Sequence of chain 1.A:
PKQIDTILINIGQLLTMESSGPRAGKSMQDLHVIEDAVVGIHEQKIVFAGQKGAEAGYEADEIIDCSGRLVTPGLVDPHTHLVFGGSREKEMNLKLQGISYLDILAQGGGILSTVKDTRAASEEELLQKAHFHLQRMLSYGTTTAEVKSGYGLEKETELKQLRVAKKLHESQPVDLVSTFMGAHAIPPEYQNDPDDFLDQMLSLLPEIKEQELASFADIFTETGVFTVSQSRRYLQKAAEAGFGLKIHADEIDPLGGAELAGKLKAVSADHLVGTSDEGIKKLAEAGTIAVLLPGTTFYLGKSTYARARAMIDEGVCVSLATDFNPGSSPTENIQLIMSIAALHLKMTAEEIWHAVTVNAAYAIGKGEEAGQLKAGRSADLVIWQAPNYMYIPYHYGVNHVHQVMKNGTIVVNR

Binding-site contacts:
Ligand atom C6 contacts residue HIS185 of chain 1.A at 3.9 Å.
Ligand atom C7 contacts residue TYR102 of chain 1.A at 3.5 Å (hydrophobic).
Ligand atom O1 contacts residue ASN326 of chain 1.A at 3.5 Å (h-bond).
Ligand atom O2 contacts residue ARG89 of chain 1.A at 3.2 Å (salt-bridge).
Ligand atom N1 contacts residue HIS272 of chain 1.A at 4.0 Å.
Ligand atom O2 contacts residue GLY328 of chain 1.A at 4.0 Å.
Ligand atom C7 contacts residue TYR152 of chain 1.A at 3.5 Å (hydrophobic).
Ligand atom O1 contacts residue ILE112 of chain 1.A at 3.6 Å.
Ligand atom C5 contacts residue GLU252 of chain 1.A at 4.0 Å.
Ligand atom C4 contacts residue TYR102 of chain 1.A at 3.2 Å (hydrophobic).
Ligand atom C7 contacts residue ARG89 of chain 1.A at 3.8 Å.
Ligand atom C7 contacts residue ILE112 of chain 1.A at 3.6 Å (hydrophobic).
Ligand atom N1 contacts residue PHE221 of chain 1.A at 3.8 Å.
Ligand atom C2 contacts residue PHE221 of chain 1.A at 3.5 Å (hydrophobic).
Ligand atom O2 contacts residue ASN326 of chain 1.A at 4.0 Å.
Ligand atom C2 contacts residue TYR102 of chain 1.A at 3.6 Å (hydrophobic).
Ligand atom O2 contacts residue SER329 of chain 1.A at 4.0 Å.
Ligand atom O1 contacts residue GLY328 of chain 1.A at 4.0 Å.
Ligand atom C6 contacts residue SER329 of chain 1.A at 3.9 Å.
Ligand atom C5 contacts residue SER329 of chain 1.A at 3.1 Å.
Ligand atom C2 contacts residue HIS185 of chain 1.A at 3.8 Å.
Ligand atom N3 contacts residue HIS185 of chain 1.A at 2.8 Å (h-bond).
Ligand atom N1 contacts residue GLU252 of chain 1.A at 2.9 Å (salt-bridge).
Ligand atom C7 contacts residue GLY328 of chain 1.A at 4.1 Å.
Ligand atom O2 contacts residue ILE112 of chain 1.A at 3.6 Å.
Ligand atom C4 contacts residue SER329 of chain 1.A at 3.8 Å.
Ligand atom C2 contacts residue GLU252 of chain 1.A at 3.5 Å.
Ligand atom O2 contacts residue TYR102 of chain 1.A at 2.6 Å (h-bond).
Ligand atom C7 contacts residue ASN326 of chain 1.A at 3.4 Å.
Ligand atom C5 contacts residue TYR102 of chain 1.A at 3.1 Å (hydrophobic).
Ligand atom O1 contacts residue TYR152 of chain 1.A at 2.6 Å (h-bond).
Ligand atom C4 contacts residue HIS185 of chain 1.A at 3.7 Å.
Ligand atom C6 contacts residue TYR102 of chain 1.A at 3.9 Å (hydrophobic).
Ligand atom C6 contacts residue ASN326 of chain 1.A at 3.4 Å.
Ligand atom O1 contacts residue ARG89 of chain 1.A at 3.1 Å (salt-bridge).
Ligand atom N1 contacts residue TYR102 of chain 1.A at 3.4 Å (h-bond).
Ligand atom C2 contacts residue HIS249 of chain 1.A at 3.8 Å.
Ligand atom C6 contacts residue TYR152 of chain 1.A at 3.6 Å (hydrophobic).
Ligand atom N3 contacts residue ILE112 of chain 1.A at 3.7 Å.
Ligand atom N3 contacts residue TYR102 of chain 1.A at 3.5 Å (h-bond).

A protein and the small-molecule ligand that binds it are described below.
Small molecule (SMILES): O=C(O)CC1=NCN=C1